The protein below binds the small molecule below.
Small molecule (SMILES): Cc1cc(N)nc(CCc2cc(CCCN(C)C)c(F)c(F)c2F)c1

Binding-site contacts:
Ligand atom F13 contacts residue HEM1 of chain 1.C at 3.8 Å.
Ligand atom F12 contacts residue HEM1 of chain 1.C at 2.9 Å.
Ligand atom C02 contacts residue TRP291 of chain 1.A at 3.8 Å (hydrophobic).
Ligand atom C07 contacts residue SER289 of chain 1.A at 3.8 Å.
Ligand atom C09 contacts residue VAL271 of chain 1.A at 3.4 Å (hydrophobic).
Ligand atom N02 contacts residue TRP291 of chain 1.A at 2.8 Å (h-bond).
Ligand atom C06 contacts residue GLU296 of chain 1.A at 3.5 Å.
Ligand atom C15 contacts residue HEM1 of chain 1.C at 3.4 Å.
Ligand atom N02 contacts residue HEM1 of chain 1.C at 3.4 Å.
Ligand atom C16 contacts residue VAL271 of chain 1.A at 3.6 Å (hydrophobic).
Ligand atom C11 contacts residue VAL271 of chain 1.A at 3.6 Å (hydrophobic).
Ligand atom C11 contacts residue HEM1 of chain 1.C at 3.4 Å.
Ligand atom F12 contacts residue GLN182 of chain 1.A at 3.7 Å.
Ligand atom N02 contacts residue TYR292 of chain 1.A at 3.7 Å.
Ligand atom C04 contacts residue HEM1 of chain 1.C at 3.9 Å.
Ligand atom C17 contacts residue TYR410 of chain 1.A at 3.9 Å (hydrophobic).
Ligand atom C03 contacts residue HEM1 of chain 1.C at 3.3 Å.
Ligand atom C05 contacts residue VAL271 of chain 1.A at 3.6 Å (hydrophobic).
Ligand atom N02 contacts residue GLU296 of chain 1.A at 2.6 Å (salt-bridge).
Ligand atom C18 contacts residue ASN273 of chain 1.A at 3.1 Å.
Ligand atom C07 contacts residue PRO269 of chain 1.A at 3.9 Å (hydrophobic).
Ligand atom N20 contacts residue ASN273 of chain 1.A at 2.9 Å (h-bond).
Ligand atom C02 contacts residue GLU296 of chain 1.A at 3.5 Å.
Ligand atom C08 contacts residue VAL271 of chain 1.A at 3.9 Å (hydrophobic).
Ligand atom C03 contacts residue PRO269 of chain 1.A at 3.8 Å (hydrophobic).
Ligand atom C07 contacts residue PHE288 of chain 1.A at 3.7 Å (hydrophobic).
Ligand atom C12 contacts residue HEM1 of chain 1.C at 3.0 Å.
Ligand atom C09 contacts residue HEM1 of chain 1.C at 3.5 Å.
Ligand atom C22 contacts residue ASN273 of chain 1.A at 3.5 Å.
Ligand atom C16 contacts residue HEM1 of chain 1.C at 3.5 Å.
Ligand atom C22 contacts residue TYR410 of chain 1.A at 3.4 Å (hydrophobic).
Ligand atom C07 contacts residue GLY290 of chain 1.A at 3.5 Å.
Ligand atom C08 contacts residue GLU296 of chain 1.A at 3.6 Å.
Ligand atom C07 contacts residue HEM1 of chain 1.C at 3.5 Å.
Ligand atom C02 contacts residue PRO269 of chain 1.A at 3.8 Å (hydrophobic).
Ligand atom N01 contacts residue GLU296 of chain 1.A at 2.6 Å (salt-bridge).
Ligand atom C17 contacts residue HEM1 of chain 1.C at 2.9 Å.
Ligand atom C19 contacts residue ASN273 of chain 1.A at 3.1 Å.
Ligand atom C13 contacts residue HEM1 of chain 1.C at 3.5 Å.
Ligand atom C02 contacts residue HEM1 of chain 1.C at 3.6 Å.

Sequence of chain 1.A:
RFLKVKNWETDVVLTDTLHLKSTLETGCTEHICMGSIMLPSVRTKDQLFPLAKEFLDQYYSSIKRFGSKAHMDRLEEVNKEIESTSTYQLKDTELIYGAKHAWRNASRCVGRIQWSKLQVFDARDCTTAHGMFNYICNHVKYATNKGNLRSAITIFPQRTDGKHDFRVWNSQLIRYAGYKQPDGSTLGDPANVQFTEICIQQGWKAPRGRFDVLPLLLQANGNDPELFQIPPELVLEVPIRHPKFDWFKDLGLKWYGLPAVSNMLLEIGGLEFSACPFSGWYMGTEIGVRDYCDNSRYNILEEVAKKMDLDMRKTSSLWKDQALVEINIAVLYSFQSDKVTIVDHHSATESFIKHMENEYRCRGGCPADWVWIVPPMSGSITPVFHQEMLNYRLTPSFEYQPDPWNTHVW